Binding-site contacts:
Ligand atom C7 contacts residue LYS138 of chain 1.O at 4.3 Å.
Ligand atom C4 contacts residue ILE142 of chain 1.O at 4.1 Å (hydrophobic).
Ligand atom C1 contacts residue LYS138 of chain 1.O at 4.0 Å.
Ligand atom O1 contacts residue LYS138 of chain 1.O at 4.4 Å.
Ligand atom C6 contacts residue 2AN1 of chain 1.ED at 4.0 Å.
Ligand atom C2 contacts residue ILE35 of chain 1.O at 4.1 Å (hydrophobic).
Ligand atom C3 contacts residue LYS138 of chain 1.O at 3.6 Å.
Ligand atom O2 contacts residue VAL59 of chain 1.O at 3.9 Å.
Ligand atom C7 contacts residue VAL59 of chain 1.O at 4.3 Å (hydrophobic).
Ligand atom C2 contacts residue LYS138 of chain 1.O at 3.9 Å.
Ligand atom C4 contacts residue LYS138 of chain 1.O at 3.9 Å.
Ligand atom C8 contacts residue ALA37 of chain 1.O at 3.4 Å (hydrophobic).
Ligand atom C6 contacts residue ILE38 of chain 1.O at 4.3 Å (hydrophobic).
Ligand atom C8 contacts residue VAL59 of chain 1.O at 3.7 Å (hydrophobic).
Ligand atom C16 contacts residue ILE35 of chain 1.O at 4.0 Å (hydrophobic).
Ligand atom C7 contacts residue ALA37 of chain 1.O at 4.0 Å (hydrophobic).
Ligand atom C4 contacts residue 2AN1 of chain 1.ED at 4.1 Å.
Ligand atom C8 contacts residue GLU60 of chain 1.O at 3.3 Å.
Ligand atom C3 contacts residue ILE142 of chain 1.O at 3.8 Å (hydrophobic).
Ligand atom C6 contacts residue ALA37 of chain 1.O at 4.4 Å (hydrophobic).
Ligand atom C3 contacts residue ILE35 of chain 1.O at 4.2 Å (hydrophobic).
Ligand atom O2 contacts residue GLU60 of chain 1.O at 3.9 Å.
Ligand atom C8 contacts residue LYS138 of chain 1.O at 4.2 Å.
Ligand atom C9 contacts residue LYS138 of chain 1.O at 4.0 Å.
Ligand atom O2 contacts residue ALA37 of chain 1.O at 4.1 Å.
Ligand atom C4 contacts residue ILE38 of chain 1.O at 3.9 Å (hydrophobic).
Ligand atom S contacts residue ALA37 of chain 1.O at 3.9 Å.
Ligand atom O3 contacts residue ALA37 of chain 1.O at 3.3 Å.
Ligand atom C7 contacts residue GLU60 of chain 1.O at 3.7 Å.
Ligand atom C6 contacts residue LYS138 of chain 1.O at 4.2 Å.
Ligand atom C15 contacts residue ILE35 of chain 1.O at 4.2 Å (hydrophobic).
Ligand atom C7 contacts residue ALA58 of chain 1.O at 3.7 Å (hydrophobic).
Ligand atom C9 contacts residue ALA37 of chain 1.O at 3.4 Å (hydrophobic).
Ligand atom C7 contacts residue 2AN1 of chain 1.ED at 3.8 Å.
Ligand atom C1 contacts residue ILE35 of chain 1.O at 4.3 Å (hydrophobic).
Ligand atom C10 contacts residue ALA37 of chain 1.O at 4.0 Å (hydrophobic).
Ligand atom C6 contacts residue ALA58 of chain 1.O at 4.1 Å (hydrophobic).
Ligand atom C5 contacts residue LYS138 of chain 1.O at 4.0 Å.
Ligand atom C9 contacts residue GLU60 of chain 1.O at 4.4 Å.
Ligand atom C10 contacts residue LYS138 of chain 1.O at 4.0 Å.

Sequence of chain 1.O:
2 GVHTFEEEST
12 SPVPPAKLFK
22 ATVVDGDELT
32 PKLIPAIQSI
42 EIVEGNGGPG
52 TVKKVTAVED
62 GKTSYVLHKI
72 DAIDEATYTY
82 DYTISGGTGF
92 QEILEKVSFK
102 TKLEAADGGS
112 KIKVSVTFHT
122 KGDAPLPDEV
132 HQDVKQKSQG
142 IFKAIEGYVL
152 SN

A small-molecule ligand and the protein it binds are described below.
Small molecule (SMILES): O=S(=O)(O)c1cccc2cccc(Nc3ccccc3)c12